A small-molecule ligand and the protein it binds are described below.
Small molecule (SMILES): CC(=O)N[C@@H](Cc1ccc(OP(=O)(O)O)cc1)C(=O)NC1(C(=O)N[C@@H](CC(N)=O)C(N)=O)CCC1

Sequence of chain 1.A:
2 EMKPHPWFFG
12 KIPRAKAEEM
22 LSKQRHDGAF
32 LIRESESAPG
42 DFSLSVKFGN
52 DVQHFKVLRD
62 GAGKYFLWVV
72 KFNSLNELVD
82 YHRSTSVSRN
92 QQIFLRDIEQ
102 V

Binding-site contacts:
Ligand atom O1P contacts residue SER38 of chain 1.A at 3.8 Å.
Ligand atom O2P contacts residue ARG15 of chain 1.A at 2.9 Å (salt-bridge).
Ligand atom P contacts residue ARG15 of chain 1.A at 3.8 Å.
Ligand atom CD2 contacts residue LYS57 of chain 1.A at 3.8 Å.
Ligand atom O1P contacts residue SER44 of chain 1.A at 2.8 Å (h-bond).
Ligand atom CB contacts residue HIS55 of chain 1.A at 3.6 Å.
Ligand atom OH contacts residue ARG15 of chain 1.A at 3.8 Å.
Ligand atom O contacts residue ARG15 of chain 1.A at 2.8 Å (salt-bridge).
Ligand atom CG contacts residue LEU68 of chain 1.A at 3.7 Å (hydrophobic).
Ligand atom OH contacts residue SER38 of chain 1.A at 3.5 Å (h-bond).
Ligand atom O contacts residue TRP69 of chain 1.A at 3.4 Å.
Ligand atom ND2 contacts residue LEU68 of chain 1.A at 2.8 Å (h-bond).
Ligand atom C contacts residue ARG15 of chain 1.A at 3.7 Å.
Ligand atom CE2 contacts residue ARG15 of chain 1.A at 3.6 Å.
Ligand atom P contacts residue ARG34 of chain 1.A at 3.8 Å.
Ligand atom O contacts residue LYS57 of chain 1.A at 3.7 Å.
Ligand atom OD1 contacts residue PHE56 of chain 1.A at 3.4 Å.
Ligand atom CZ contacts residue ARG15 of chain 1.A at 3.6 Å.
Ligand atom CB contacts residue LEU68 of chain 1.A at 3.8 Å (hydrophobic).
Ligand atom N contacts residue HIS55 of chain 1.A at 2.8 Å (h-bond).
Ligand atom O1P contacts residue SER36 of chain 1.A at 2.7 Å (h-bond).
Ligand atom O2P contacts residue ARG34 of chain 1.A at 2.7 Å (salt-bridge).
Ligand atom P contacts residue SER36 of chain 1.A at 3.8 Å.
Ligand atom O3P contacts residue SER36 of chain 1.A at 3.7 Å.
Ligand atom CH3 contacts residue ARG15 of chain 1.A at 3.8 Å.
Ligand atom CB contacts residue LYS57 of chain 1.A at 3.6 Å.
Ligand atom CB contacts residue TRP69 of chain 1.A at 3.5 Å (hydrophobic).
Ligand atom CG contacts residue LYS57 of chain 1.A at 3.6 Å.
Ligand atom CA contacts residue HIS55 of chain 1.A at 3.2 Å.
Ligand atom C contacts residue HIS55 of chain 1.A at 3.5 Å.
Ligand atom CA contacts residue TRP69 of chain 1.A at 3.5 Å (hydrophobic).
Ligand atom ND2 contacts residue LYS57 of chain 1.A at 2.8 Å (salt-bridge).
Ligand atom CB2 contacts residue PHE56 of chain 1.A at 3.2 Å (hydrophobic).
Ligand atom CG contacts residue LYS57 of chain 1.A at 3.5 Å.
Ligand atom O3P contacts residue SER38 of chain 1.A at 2.7 Å (h-bond).
Ligand atom P contacts residue SER38 of chain 1.A at 3.6 Å.
Ligand atom OD1 contacts residue LYS57 of chain 1.A at 2.8 Å (salt-bridge).
Ligand atom CD2 contacts residue HIS55 of chain 1.A at 3.8 Å.
Ligand atom O1P contacts residue ARG34 of chain 1.A at 3.4 Å (salt-bridge).
Ligand atom CB2 contacts residue HIS55 of chain 1.A at 3.8 Å.